This protein binds this small molecule.
Small molecule (SMILES): CCc1nc2ccccc2nc1N1CCN(S(=O)(=O)c2ccc(C)cc2)CC1

Sequence of chain 1.C:
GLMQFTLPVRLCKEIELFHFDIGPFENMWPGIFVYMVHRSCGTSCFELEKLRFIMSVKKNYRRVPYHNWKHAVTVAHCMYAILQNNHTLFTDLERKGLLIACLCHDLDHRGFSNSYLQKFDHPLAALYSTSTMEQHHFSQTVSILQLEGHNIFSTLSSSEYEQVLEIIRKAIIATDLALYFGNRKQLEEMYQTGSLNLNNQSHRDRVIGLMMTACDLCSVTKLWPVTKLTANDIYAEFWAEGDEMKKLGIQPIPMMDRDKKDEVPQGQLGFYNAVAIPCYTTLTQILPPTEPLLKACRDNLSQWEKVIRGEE

Binding-site contacts:
Ligand atom C7 contacts residue GLN280 of chain 1.C at 4.0 Å.
Ligand atom C25 contacts residue ILE246 of chain 1.C at 3.8 Å (hydrophobic).
Ligand atom N3 contacts residue PHE283 of chain 1.C at 3.6 Å.
Ligand atom C27 contacts residue ILE246 of chain 1.C at 3.5 Å (hydrophobic).
Ligand atom N6 contacts residue PHE283 of chain 1.C at 3.9 Å.
Ligand atom C21 contacts residue SER125 of chain 1.C at 3.9 Å.
Ligand atom C26 contacts residue MET267 of chain 1.C at 3.9 Å (hydrophobic).
Ligand atom N6 contacts residue PHE250 of chain 1.C at 3.8 Å.
Ligand atom C16 contacts residue PHE283 of chain 1.C at 3.4 Å (hydrophobic).
Ligand atom N5 contacts residue PHE283 of chain 1.C at 3.9 Å.
Ligand atom N4 contacts residue LEU189 of chain 1.C at 3.7 Å.
Ligand atom C26 contacts residue GLN280 of chain 1.C at 3.9 Å.
Ligand atom C27 contacts residue SER231 of chain 1.C at 3.2 Å.
Ligand atom C7 contacts residue PHE283 of chain 1.C at 3.8 Å (hydrophobic).
Ligand atom C7 contacts residue PHE250 of chain 1.C at 4.0 Å (hydrophobic).
Ligand atom C2 contacts residue PHE283 of chain 1.C at 3.5 Å (hydrophobic).
Ligand atom C28 contacts residue ILE246 of chain 1.C at 3.4 Å (hydrophobic).
Ligand atom C23 contacts residue MET268 of chain 1.C at 3.9 Å (hydrophobic).
Ligand atom C20 contacts residue ILE265 of chain 1.C at 3.5 Å (hydrophobic).
Ligand atom C25 contacts residue GLN280 of chain 1.C at 3.8 Å.
Ligand atom C12 contacts residue MET267 of chain 1.C at 3.8 Å (hydrophobic).
Ligand atom C22 contacts residue PHE250 of chain 1.C at 3.8 Å (hydrophobic).
Ligand atom C23 contacts residue ILE265 of chain 1.C at 3.5 Å (hydrophobic).
Ligand atom C24 contacts residue LEU229 of chain 1.C at 3.9 Å (hydrophobic).
Ligand atom C19 contacts residue ILE265 of chain 1.C at 3.8 Å (hydrophobic).
Ligand atom C14 contacts residue PHE283 of chain 1.C at 3.7 Å (hydrophobic).
Ligand atom C28 contacts residue SER231 of chain 1.C at 3.0 Å.
Ligand atom C25 contacts residue VAL232 of chain 1.C at 4.0 Å (hydrophobic).
Ligand atom C28 contacts residue VAL232 of chain 1.C at 3.5 Å (hydrophobic).
Ligand atom N5 contacts residue GLN280 of chain 1.C at 3.1 Å (h-bond).
Ligand atom C2 contacts residue PHE250 of chain 1.C at 3.9 Å (hydrophobic).
Ligand atom O11 contacts residue LEU189 of chain 1.C at 3.5 Å.
Ligand atom C26 contacts residue PHE283 of chain 1.C at 3.3 Å (hydrophobic).
Ligand atom O10 contacts residue LEU189 of chain 1.C at 4.0 Å.
Ligand atom S1 contacts residue LEU189 of chain 1.C at 3.9 Å.
Ligand atom C9 contacts residue PHE283 of chain 1.C at 3.6 Å (hydrophobic).
Ligand atom C22 contacts residue MET267 of chain 1.C at 3.4 Å (hydrophobic).
Ligand atom C22 contacts residue GLN280 of chain 1.C at 4.0 Å.
Ligand atom C14 contacts residue GLN280 of chain 1.C at 4.0 Å.
Ligand atom C22 contacts residue PHE283 of chain 1.C at 4.0 Å (hydrophobic).